Sequence of chain 1.C:
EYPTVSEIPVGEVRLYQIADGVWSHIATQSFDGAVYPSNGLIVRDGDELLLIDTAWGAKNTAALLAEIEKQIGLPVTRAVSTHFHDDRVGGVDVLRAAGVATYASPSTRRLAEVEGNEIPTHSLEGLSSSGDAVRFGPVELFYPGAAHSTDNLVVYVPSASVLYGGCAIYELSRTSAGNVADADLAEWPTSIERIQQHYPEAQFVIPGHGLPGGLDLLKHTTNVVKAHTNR

Binding-site contacts:
Ligand atom S14 contacts residue HIS148 of chain 1.C at 3.4 Å (h-bond).
Ligand atom F08 contacts residue ARG174 of chain 1.C at 3.7 Å.
Ligand atom C13 contacts residue ASP87 of chain 1.C at 3.1 Å.
Ligand atom C15 contacts residue TRP56 of chain 1.C at 3.4 Å (hydrophobic).
Ligand atom C04 contacts residue TYR36 of chain 1.C at 3.5 Å (hydrophobic).
Ligand atom O18 contacts residue GLY178 of chain 1.C at 3.8 Å.
Ligand atom C04 contacts residue ARG174 of chain 1.C at 3.6 Å.
Ligand atom C05 contacts residue TYR36 of chain 1.C at 3.5 Å (hydrophobic).
Ligand atom C01 contacts residue ASN179 of chain 1.C at 3.8 Å.
Ligand atom C06 contacts residue TYR36 of chain 1.C at 3.4 Å (hydrophobic).
Ligand atom O17 contacts residue HIS148 of chain 1.C at 3.6 Å.
Ligand atom C13 contacts residue ZN1 of chain 1.N at 3.3 Å.
Ligand atom N09 contacts residue HIS209 of chain 1.C at 3.3 Å (h-bond).
Ligand atom C12 contacts residue ASP87 of chain 1.C at 3.7 Å.
Ligand atom C05 contacts residue ARG174 of chain 1.C at 3.5 Å.
Ligand atom C03 contacts residue ARG174 of chain 1.C at 3.6 Å.
Ligand atom C03 contacts residue HIS209 of chain 1.C at 3.7 Å.
Ligand atom O18 contacts residue ARG174 of chain 1.C at 3.1 Å (salt-bridge).
Ligand atom S14 contacts residue ZN1 of chain 1.M at 2.3 Å.
Ligand atom S14 contacts residue HIS85 of chain 1.C at 3.6 Å.
Ligand atom F08 contacts residue TYR36 of chain 1.C at 3.9 Å.
Ligand atom C07 contacts residue TYR36 of chain 1.C at 3.7 Å (hydrophobic).
Ligand atom O17 contacts residue ZN1 of chain 1.N at 3.6 Å.
Ligand atom C07 contacts residue ARG174 of chain 1.C at 3.3 Å.
Ligand atom S14 contacts residue HIS209 of chain 1.C at 3.7 Å.
Ligand atom C13 contacts residue ZN1 of chain 1.M at 3.4 Å.
Ligand atom C06 contacts residue ARG174 of chain 1.C at 3.5 Å.
Ligand atom S14 contacts residue ZN1 of chain 1.N at 2.3 Å.
Ligand atom S14 contacts residue ASP87 of chain 1.C at 3.4 Å (salt-bridge).
Ligand atom C15 contacts residue PHE31 of chain 1.C at 3.7 Å (hydrophobic).
Ligand atom O17 contacts residue HIS209 of chain 1.C at 3.2 Å.
Ligand atom O11 contacts residue ASN179 of chain 1.C at 3.0 Å (h-bond).
Ligand atom C12 contacts residue HIS209 of chain 1.C at 3.9 Å.
Ligand atom C03 contacts residue TYR36 of chain 1.C at 3.8 Å (hydrophobic).
Ligand atom C16 contacts residue ASN179 of chain 1.C at 3.8 Å.
Ligand atom N09 contacts residue ZN1 of chain 1.N at 3.9 Å.
Ligand atom C16 contacts residue ARG174 of chain 1.C at 3.6 Å.
Ligand atom C12 contacts residue ZN1 of chain 1.N at 3.7 Å.
Ligand atom O18 contacts residue ASN179 of chain 1.C at 2.9 Å (h-bond).
Ligand atom C02 contacts residue ARG174 of chain 1.C at 3.5 Å.

This small molecule binds to this protein.
Small molecule (SMILES): C[C@H](CS)C(=O)N[C@@H](C(=O)O)c1ccc(F)cc1